The small molecule below binds the protein below.
Small molecule (SMILES): CC(=O)N[C@H]1[C@H](O[C@H]2[C@H](O)[C@@H](NC(C)=O)CO[C@@H]2CO)O[C@H](CO)[C@@H](O[C@@H]2O[C@H](CO)[C@@H](O)[C@H](O)[C@@H]2O)[C@@H]1O

Binding-site contacts:
Ligand atom C4 contacts residue ASN788 of chain 1.C at 4.2 Å.
Ligand atom C1 contacts residue ASN788 of chain 1.C at 1.4 Å.
Ligand atom O6 contacts residue ASN788 of chain 1.C at 4.5 Å.
Ligand atom O6 contacts residue SER790 of chain 1.C at 4.4 Å.
Ligand atom C7 contacts residue ASN788 of chain 1.C at 3.7 Å.
Ligand atom N2 contacts residue ASN788 of chain 1.C at 2.9 Å (h-bond).
Ligand atom C6 contacts residue SER790 of chain 1.C at 3.7 Å.
Ligand atom C3 contacts residue ASN788 of chain 1.C at 3.8 Å.
Ligand atom C5 contacts residue ASN788 of chain 1.C at 3.6 Å.
Ligand atom C1 contacts residue SER790 of chain 1.C at 3.8 Å.
Ligand atom C5 contacts residue SER790 of chain 1.C at 3.3 Å.
Ligand atom O5 contacts residue SER790 of chain 1.C at 3.5 Å (h-bond).
Ligand atom O5 contacts residue ASN788 of chain 1.C at 2.3 Å (h-bond).
Ligand atom C2 contacts residue ASN788 of chain 1.C at 2.5 Å.
Ligand atom O7 contacts residue ASN788 of chain 1.C at 4.0 Å.
Ligand atom C6 contacts residue GLN791 of chain 1.C at 4.2 Å.

Sequence of chain 1.C:
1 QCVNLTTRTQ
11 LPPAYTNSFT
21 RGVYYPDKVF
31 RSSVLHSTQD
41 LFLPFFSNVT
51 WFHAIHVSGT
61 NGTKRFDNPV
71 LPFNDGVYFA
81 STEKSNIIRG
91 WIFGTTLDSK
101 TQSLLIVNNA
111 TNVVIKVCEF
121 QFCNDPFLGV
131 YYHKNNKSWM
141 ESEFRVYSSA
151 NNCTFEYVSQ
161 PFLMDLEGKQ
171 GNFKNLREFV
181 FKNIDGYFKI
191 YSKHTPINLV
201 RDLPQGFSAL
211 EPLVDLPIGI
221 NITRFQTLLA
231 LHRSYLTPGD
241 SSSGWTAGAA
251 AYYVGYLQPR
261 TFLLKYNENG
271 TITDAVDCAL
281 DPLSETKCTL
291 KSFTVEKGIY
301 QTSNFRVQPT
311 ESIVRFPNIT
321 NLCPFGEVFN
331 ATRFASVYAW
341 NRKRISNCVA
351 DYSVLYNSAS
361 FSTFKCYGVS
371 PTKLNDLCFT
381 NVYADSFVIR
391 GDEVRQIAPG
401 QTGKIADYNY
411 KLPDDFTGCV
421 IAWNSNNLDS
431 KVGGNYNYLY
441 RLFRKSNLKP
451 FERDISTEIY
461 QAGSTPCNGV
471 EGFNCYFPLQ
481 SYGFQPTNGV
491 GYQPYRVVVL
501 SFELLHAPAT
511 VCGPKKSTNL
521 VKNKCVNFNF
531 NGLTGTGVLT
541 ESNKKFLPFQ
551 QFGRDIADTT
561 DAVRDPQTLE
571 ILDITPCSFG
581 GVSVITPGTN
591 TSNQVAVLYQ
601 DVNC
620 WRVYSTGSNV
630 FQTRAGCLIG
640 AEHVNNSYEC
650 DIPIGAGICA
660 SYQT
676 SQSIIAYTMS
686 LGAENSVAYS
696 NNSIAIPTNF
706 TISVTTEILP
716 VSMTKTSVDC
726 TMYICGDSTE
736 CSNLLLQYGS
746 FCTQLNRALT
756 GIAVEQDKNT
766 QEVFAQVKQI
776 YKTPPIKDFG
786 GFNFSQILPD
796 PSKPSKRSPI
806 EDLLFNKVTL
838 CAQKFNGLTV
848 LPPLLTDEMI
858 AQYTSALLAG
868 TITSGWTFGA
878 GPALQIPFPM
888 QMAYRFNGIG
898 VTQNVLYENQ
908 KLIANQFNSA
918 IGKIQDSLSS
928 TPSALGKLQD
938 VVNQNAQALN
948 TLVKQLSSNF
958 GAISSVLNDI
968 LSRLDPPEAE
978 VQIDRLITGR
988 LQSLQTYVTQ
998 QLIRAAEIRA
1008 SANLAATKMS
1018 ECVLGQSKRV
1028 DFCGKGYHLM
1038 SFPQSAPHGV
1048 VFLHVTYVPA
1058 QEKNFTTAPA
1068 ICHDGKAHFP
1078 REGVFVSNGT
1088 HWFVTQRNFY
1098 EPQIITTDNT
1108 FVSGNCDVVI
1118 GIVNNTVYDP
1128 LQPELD